Sequence of chain 2.A:
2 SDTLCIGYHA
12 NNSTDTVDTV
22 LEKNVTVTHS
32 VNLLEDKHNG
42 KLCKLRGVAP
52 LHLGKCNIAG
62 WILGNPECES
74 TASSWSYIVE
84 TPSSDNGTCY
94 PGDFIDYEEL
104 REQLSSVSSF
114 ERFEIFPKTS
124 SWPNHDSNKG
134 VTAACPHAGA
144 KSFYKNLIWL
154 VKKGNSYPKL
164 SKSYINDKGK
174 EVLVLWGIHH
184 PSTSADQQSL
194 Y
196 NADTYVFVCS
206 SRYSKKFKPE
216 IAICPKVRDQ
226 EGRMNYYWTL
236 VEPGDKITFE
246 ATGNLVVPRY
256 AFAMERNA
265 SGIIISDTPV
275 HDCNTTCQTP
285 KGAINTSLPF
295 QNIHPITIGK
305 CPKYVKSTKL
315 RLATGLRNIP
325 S

Binding-site contacts:
Ligand atom N2 contacts residue GLU68 of chain 2.A at 3.9 Å.
Ligand atom C3 contacts residue ASN89 of chain 2.A at 3.8 Å.
Ligand atom O7 contacts residue ASN66 of chain 2.A at 3.2 Å (h-bond).
Ligand atom C1 contacts residue ASN89 of chain 2.A at 1.4 Å.
Ligand atom C7 contacts residue CYS92 of chain 2.A at 4.2 Å (hydrophobic).
Ligand atom C7 contacts residue ASN89 of chain 2.A at 3.2 Å.
Ligand atom C3 contacts residue ARG223 of chain 2.A at 3.9 Å.
Ligand atom O6 contacts residue ARG223 of chain 2.A at 4.1 Å.
Ligand atom C2 contacts residue ARG223 of chain 2.A at 3.8 Å.
Ligand atom C6 contacts residue ARG223 of chain 2.A at 4.0 Å.
Ligand atom C2 contacts residue ASN89 of chain 2.A at 2.5 Å.
Ligand atom C8 contacts residue ASN89 of chain 2.A at 4.4 Å.
Ligand atom C1 contacts residue GLU68 of chain 2.A at 4.1 Å.
Ligand atom C6 contacts residue ASP88 of chain 2.A at 4.2 Å.
Ligand atom N2 contacts residue ASN89 of chain 2.A at 3.0 Å (h-bond).
Ligand atom O6 contacts residue ASP88 of chain 2.A at 2.8 Å.
Ligand atom O3 contacts residue ARG223 of chain 2.A at 3.0 Å (salt-bridge).
Ligand atom O5 contacts residue ASP88 of chain 2.A at 4.0 Å.
Ligand atom C7 contacts residue ASN66 of chain 2.A at 3.8 Å.
Ligand atom O7 contacts residue ASN89 of chain 2.A at 3.1 Å (h-bond).
Ligand atom C7 contacts residue ARG223 of chain 2.A at 3.4 Å.
Ligand atom C8 contacts residue ASN66 of chain 2.A at 3.4 Å.
Ligand atom O7 contacts residue ARG223 of chain 2.A at 3.6 Å.
Ligand atom N2 contacts residue ARG223 of chain 2.A at 3.8 Å.
Ligand atom O7 contacts residue CYS92 of chain 2.A at 3.6 Å.
Ligand atom C8 contacts residue ARG223 of chain 2.A at 3.6 Å.
Ligand atom C5 contacts residue ASN89 of chain 2.A at 3.6 Å.
Ligand atom C8 contacts residue CYS92 of chain 2.A at 4.0 Å (hydrophobic).
Ligand atom C8 contacts residue GLU68 of chain 2.A at 4.0 Å.
Ligand atom C4 contacts residue ASN89 of chain 2.A at 4.2 Å.
Ligand atom C8 contacts residue PRO139 of chain 2.A at 3.9 Å (hydrophobic).
Ligand atom C7 contacts residue GLU68 of chain 2.A at 4.1 Å.
Ligand atom O5 contacts residue ARG223 of chain 2.A at 4.2 Å.
Ligand atom O5 contacts residue ASN89 of chain 2.A at 2.3 Å (h-bond).
Ligand atom C8 contacts residue ALA137 of chain 2.A at 4.4 Å (hydrophobic).
Ligand atom C8 contacts residue CYS138 of chain 2.A at 4.4 Å (hydrophobic).

This small molecule binds to this protein.
Small molecule (SMILES): CC(=O)N[C@H]1[C@H](O[C@H]2[C@H](O)[C@@H](NC(C)=O)CO[C@@H]2CO)O[C@H](CO)[C@@H](O)[C@@H]1O